Sequence of chain 1.C:
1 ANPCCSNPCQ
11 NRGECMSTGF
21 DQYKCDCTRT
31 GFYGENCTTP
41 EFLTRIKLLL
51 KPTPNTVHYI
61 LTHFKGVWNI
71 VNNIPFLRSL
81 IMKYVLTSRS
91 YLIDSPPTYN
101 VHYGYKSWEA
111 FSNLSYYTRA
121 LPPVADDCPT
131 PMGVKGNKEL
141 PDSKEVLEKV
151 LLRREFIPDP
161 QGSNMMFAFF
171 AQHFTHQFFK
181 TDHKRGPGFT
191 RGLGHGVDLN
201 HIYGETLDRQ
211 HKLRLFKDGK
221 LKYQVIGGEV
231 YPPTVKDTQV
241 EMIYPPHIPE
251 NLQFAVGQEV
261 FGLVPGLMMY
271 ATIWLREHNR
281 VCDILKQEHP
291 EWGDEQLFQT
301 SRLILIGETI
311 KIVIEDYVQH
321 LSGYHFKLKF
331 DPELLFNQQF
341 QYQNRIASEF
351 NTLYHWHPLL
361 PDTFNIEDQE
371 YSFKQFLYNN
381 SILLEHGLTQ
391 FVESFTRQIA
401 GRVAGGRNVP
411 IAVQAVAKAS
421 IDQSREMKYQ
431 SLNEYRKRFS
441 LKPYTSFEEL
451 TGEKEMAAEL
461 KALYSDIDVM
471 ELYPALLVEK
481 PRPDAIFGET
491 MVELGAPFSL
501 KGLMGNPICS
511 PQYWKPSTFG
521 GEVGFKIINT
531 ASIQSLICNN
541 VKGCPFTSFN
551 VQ

A protein and the small-molecule ligand that binds it are described below.
Small molecule (SMILES): CCCCC/C=C\[C@H](C)/C=C\C/C=C\C/C=C\CCCC(=O)O

Binding-site contacts:
Ligand atom C10 contacts residue ALA496 of chain 1.C at 3.6 Å (hydrophobic).
Ligand atom C04 contacts residue LEU321 of chain 1.C at 2.9 Å (hydrophobic).
Ligand atom C02 contacts residue GLY495 of chain 1.C at 3.7 Å.
Ligand atom O21 contacts residue SER499 of chain 1.C at 2.6 Å (h-bond).
Ligand atom C17 contacts residue MET82 of chain 1.C at 3.8 Å (hydrophobic).
Ligand atom C01 contacts residue TRP356 of chain 1.C at 4.0 Å (hydrophobic).
Ligand atom C06 contacts residue VAL492 of chain 1.C at 3.7 Å (hydrophobic).
Ligand atom C19 contacts residue SER499 of chain 1.C at 3.1 Å.
Ligand atom C19 contacts residue VAL318 of chain 1.C at 3.6 Å (hydrophobic).
Ligand atom C03 contacts residue LEU321 of chain 1.C at 3.4 Å (hydrophobic).
Ligand atom C16 contacts residue LEU503 of chain 1.C at 3.8 Å (hydrophobic).
Ligand atom C18 contacts residue LEU86 of chain 1.C at 3.1 Å (hydrophobic).
Ligand atom C02 contacts residue MET491 of chain 1.C at 3.9 Å (hydrophobic).
Ligand atom C13 contacts residue TYR354 of chain 1.C at 3.3 Å (hydrophobic).
Ligand atom C23 contacts residue VAL318 of chain 1.C at 3.7 Å (hydrophobic).
Ligand atom C09 contacts residue ALA496 of chain 1.C at 3.5 Å (hydrophobic).
Ligand atom C17 contacts residue ILE314 of chain 1.C at 3.8 Å (hydrophobic).
Ligand atom C11 contacts residue TRP356 of chain 1.C at 3.9 Å (hydrophobic).
Ligand atom C13 contacts residue TYR317 of chain 1.C at 3.8 Å (hydrophobic).
Ligand atom C05 contacts residue LEU321 of chain 1.C at 3.9 Å (hydrophobic).
Ligand atom C01 contacts residue GLY495 of chain 1.C at 3.6 Å.
Ligand atom C19 contacts residue TYR317 of chain 1.C at 3.9 Å (hydrophobic).
Ligand atom C19 contacts residue TYR354 of chain 1.C at 3.9 Å (hydrophobic).
Ligand atom O21 contacts residue PHE174 of chain 1.C at 3.9 Å.
Ligand atom O22 contacts residue TYR354 of chain 1.C at 2.9 Å (h-bond).
Ligand atom C23 contacts residue TYR324 of chain 1.C at 4.0 Å (hydrophobic).
Ligand atom C18 contacts residue ILE314 of chain 1.C at 3.8 Å (hydrophobic).
Ligand atom C20 contacts residue PHE174 of chain 1.C at 3.8 Å (hydrophobic).
Ligand atom C18 contacts residue MET82 of chain 1.C at 3.6 Å (hydrophobic).
Ligand atom O22 contacts residue PHE174 of chain 1.C at 3.3 Å.
Ligand atom C15 contacts residue LEU500 of chain 1.C at 3.9 Å (hydrophobic).
Ligand atom C18 contacts residue LEU500 of chain 1.C at 4.0 Å (hydrophobic).
Ligand atom C07 contacts residue TYR324 of chain 1.C at 3.9 Å (hydrophobic).
Ligand atom C02 contacts residue ALA496 of chain 1.C at 3.7 Å (hydrophobic).
Ligand atom C08 contacts residue VAL318 of chain 1.C at 3.7 Å (hydrophobic).
Ligand atom C02 contacts residue VAL492 of chain 1.C at 4.0 Å (hydrophobic).
Ligand atom C20 contacts residue TYR354 of chain 1.C at 3.7 Å (hydrophobic).
Ligand atom C20 contacts residue SER499 of chain 1.C at 3.2 Å.
Ligand atom C12 contacts residue SER499 of chain 1.C at 3.9 Å.
Ligand atom C23 contacts residue LEU328 of chain 1.C at 3.9 Å (hydrophobic).